Binding-site contacts:
Ligand atom N1 contacts residue THR317 of chain 1.C at 2.5 Å (h-bond).
Ligand atom OG2 contacts residue THR88 of chain 1.C at 2.7 Å (h-bond).
Ligand atom C2A contacts residue ASN87 of chain 1.C at 3.2 Å.
Ligand atom OG3 contacts residue ASN188 of chain 1.C at 2.8 Å (h-bond).
Ligand atom OP2 contacts residue ALA189 of chain 1.C at 2.8 Å (h-bond).
Ligand atom OG1 contacts residue ASN154 of chain 1.C at 2.9 Å (h-bond).
Ligand atom OG1 contacts residue ARG160 of chain 1.C at 2.9 Å (salt-bridge).
Ligand atom O2B contacts residue THR88 of chain 1.C at 3.1 Å (h-bond).
Ligand atom CAI contacts residue THR85 of chain 1.C at 3.5 Å.
Ligand atom CBC contacts residue THR85 of chain 1.C at 3.1 Å.
Ligand atom O3 contacts residue ASN87 of chain 1.C at 2.7 Å (h-bond).
Ligand atom OP1 contacts residue ASN188 of chain 1.C at 2.8 Å (h-bond).
Ligand atom CBC contacts residue THR88 of chain 1.C at 3.1 Å.
Ligand atom OP3 contacts residue GLY190 of chain 1.C at 3.3 Å (h-bond).
Ligand atom C6 contacts residue THR317 of chain 1.C at 3.5 Å.
Ligand atom O3B contacts residue THR88 of chain 1.C at 3.0 Å (h-bond).
Ligand atom OG2 contacts residue LYS61 of chain 1.C at 2.9 Å (salt-bridge).
Ligand atom O3B contacts residue THR85 of chain 1.C at 3.2 Å (h-bond).
Ligand atom C2A contacts residue THR317 of chain 1.C at 3.2 Å.
Ligand atom CBC contacts residue SER84 of chain 1.C at 3.5 Å.
Ligand atom C3 contacts residue ALA240 of chain 1.C at 3.5 Å (hydrophobic).
Ligand atom OG1 contacts residue SER155 of chain 1.C at 2.6 Å (h-bond).
Ligand atom C2A contacts residue GLU287 of chain 1.C at 3.3 Å.
Ligand atom OP2 contacts residue GLY187 of chain 1.C at 2.8 Å (h-bond).
Ligand atom O3B contacts residue ASN87 of chain 1.C at 3.0 Å (h-bond).
Ligand atom CAI contacts residue LYS61 of chain 1.C at 3.3 Å.
Ligand atom OG3 contacts residue SER155 of chain 1.C at 2.5 Å (h-bond).
Ligand atom CGI contacts residue PHE134 of chain 1.C at 3.3 Å (hydrophobic).
Ligand atom OP3 contacts residue ASN191 of chain 1.C at 2.7 Å (h-bond).
Ligand atom C4A contacts residue ALA240 of chain 1.C at 3.4 Å (hydrophobic).
Ligand atom OP2 contacts residue ASN188 of chain 1.C at 3.3 Å (h-bond).
Ligand atom N4A contacts residue LYS61 of chain 1.C at 2.9 Å (salt-bridge).
Ligand atom O2B contacts residue SER84 of chain 1.C at 2.6 Å (h-bond).
Ligand atom OG2 contacts residue ARG160 of chain 1.C at 2.7 Å (salt-bridge).
Ligand atom C2 contacts residue THR317 of chain 1.C at 3.3 Å.
Ligand atom CEI contacts residue THR88 of chain 1.C at 3.5 Å.
Ligand atom O3 contacts residue ALA240 of chain 1.C at 3.4 Å.
Ligand atom C5A contacts residue GLY187 of chain 1.C at 3.4 Å.
Ligand atom O2B contacts residue THR85 of chain 1.C at 3.0 Å (h-bond).
Ligand atom O3B contacts residue SER84 of chain 1.C at 3.5 Å (h-bond).

This protein binds this small molecule.
Small molecule (SMILES): Cc1ncc(COP(=O)(O)O)c(CN/C(=C/CCP(=O)(O)O)C(=O)O)c1O

Sequence of chain 1.C:
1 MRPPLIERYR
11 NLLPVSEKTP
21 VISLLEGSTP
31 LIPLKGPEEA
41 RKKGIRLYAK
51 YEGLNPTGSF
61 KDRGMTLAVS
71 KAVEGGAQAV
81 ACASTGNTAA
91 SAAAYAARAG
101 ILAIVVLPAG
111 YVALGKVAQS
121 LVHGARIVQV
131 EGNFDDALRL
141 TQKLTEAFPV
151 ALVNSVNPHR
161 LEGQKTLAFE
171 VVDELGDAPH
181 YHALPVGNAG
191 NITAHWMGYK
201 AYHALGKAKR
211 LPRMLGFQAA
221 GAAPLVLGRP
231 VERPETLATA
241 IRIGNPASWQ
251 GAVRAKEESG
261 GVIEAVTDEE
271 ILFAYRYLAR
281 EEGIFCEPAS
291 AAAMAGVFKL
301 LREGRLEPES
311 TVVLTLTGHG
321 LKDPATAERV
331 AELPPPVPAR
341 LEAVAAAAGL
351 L